Binding-site contacts:
Ligand atom CA contacts residue GLN48 of chain 1.I at 3.8 Å.
Ligand atom CD2 contacts residue MET38 of chain 1.I at 3.7 Å (hydrophobic).
Ligand atom CZ2 contacts residue MET30 of chain 1.I at 3.5 Å (hydrophobic).
Ligand atom NE1 contacts residue GLY34 of chain 1.I at 3.6 Å.
Ligand atom CE2 contacts residue HIS49 of chain 1.I at 3.8 Å.
Ligand atom CG contacts residue MET38 of chain 1.I at 3.5 Å (hydrophobic).
Ligand atom CE1 contacts residue HIS49 of chain 1.I at 3.9 Å.
Ligand atom O contacts residue VAL69 of chain 1.I at 3.7 Å.
Ligand atom CE2 contacts residue ILE37 of chain 1.I at 3.6 Å (hydrophobic).
Ligand atom CZ contacts residue ILE37 of chain 1.I at 3.5 Å (hydrophobic).
Ligand atom CE2 contacts residue GLY34 of chain 1.I at 3.5 Å.
Ligand atom CE1 contacts residue LYS70 of chain 1.I at 3.9 Å.
Ligand atom CZ contacts residue HIS49 of chain 1.I at 3.8 Å.
Ligand atom CD2 contacts residue VAL69 of chain 1.I at 3.7 Å (hydrophobic).
Ligand atom CH2 contacts residue LEU33 of chain 1.I at 3.8 Å (hydrophobic).
Ligand atom CB contacts residue GLN48 of chain 1.I at 3.4 Å.
Ligand atom O contacts residue GLN48 of chain 1.I at 3.7 Å.
Ligand atom CE3 contacts residue VAL69 of chain 1.I at 3.7 Å (hydrophobic).
Ligand atom NE1 contacts residue MET30 of chain 1.I at 2.9 Å (h-bond).
Ligand atom CB contacts residue TYR43 of chain 1.I at 3.9 Å (hydrophobic).
Ligand atom CD1 contacts residue GLN48 of chain 1.I at 3.5 Å.
Ligand atom CD1 contacts residue VAL69 of chain 1.I at 3.4 Å (hydrophobic).
Ligand atom CD2 contacts residue HIS49 of chain 1.I at 3.9 Å.
Ligand atom CA contacts residue GLN48 of chain 1.I at 3.6 Å.
Ligand atom OG contacts residue MET30 of chain 1.I at 3.8 Å.
Ligand atom CB contacts residue TYR76 of chain 1.I at 3.6 Å (hydrophobic).
Ligand atom CD2 contacts residue PRO72 of chain 1.I at 3.4 Å (hydrophobic).
Ligand atom CB contacts residue MET30 of chain 1.I at 3.8 Å (hydrophobic).
Ligand atom CE2 contacts residue MET38 of chain 1.I at 3.8 Å (hydrophobic).
Ligand atom CD2 contacts residue TYR76 of chain 1.I at 3.8 Å (hydrophobic).
Ligand atom CE2 contacts residue GLY34 of chain 1.I at 3.8 Å.
Ligand atom C contacts residue VAL69 of chain 1.I at 3.7 Å (hydrophobic).
Ligand atom CZ2 contacts residue LEU33 of chain 1.I at 3.7 Å (hydrophobic).
Ligand atom CZ2 contacts residue GLY34 of chain 1.I at 3.8 Å.
Ligand atom CD2 contacts residue TYR43 of chain 1.I at 3.9 Å (hydrophobic).
Ligand atom CE2 contacts residue MET30 of chain 1.I at 3.5 Å (hydrophobic).
Ligand atom N contacts residue GLN48 of chain 1.I at 3.2 Å (h-bond).
Ligand atom CE1 contacts residue VAL69 of chain 1.I at 3.6 Å (hydrophobic).
Ligand atom CB contacts residue VAL69 of chain 1.I at 3.8 Å (hydrophobic).
Ligand atom CH2 contacts residue LEU75 of chain 1.I at 3.8 Å (hydrophobic).

A small-molecule ligand and the protein it binds are described below.
Small molecule (SMILES): CC(=O)N[C@H](C(=O)N[C@@H](CO)C(=O)N[C@@H](Cc1ccccc1)C(=O)N[C@H]1CCCCN[C@@H](S)SC[C@@H](C(=O)N[C@@H](CC(C)C)C(=O)N[C@@H](CC(C)C)C(=O)N[C@@H](CO)C(=O)N2CCC[C@H]2C(N)=O)NC(=O)[C@H](CC2=CN=C3CC=CC=C23)NC(=O)[C@H](Cc2ccc(O)cc2)NC(=O)[C@H](CCC(=O)O)NC1=O)[C@@H](C)O

Sequence of chain 1.I:
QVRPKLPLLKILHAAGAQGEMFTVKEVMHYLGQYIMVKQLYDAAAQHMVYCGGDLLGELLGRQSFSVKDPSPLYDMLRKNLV